Binding-site contacts:
Ligand atom OH contacts residue ASN72 of chain 1.A at 3.2 Å.
Ligand atom N contacts residue ARG74 of chain 1.A at 2.8 Å (salt-bridge).
Ligand atom ND2 contacts residue ASN53 of chain 1.A at 3.0 Å (h-bond).
Ligand atom CA contacts residue ARG74 of chain 1.A at 3.5 Å.
Ligand atom ND2 contacts residue ALA58 of chain 1.A at 3.5 Å (h-bond).
Ligand atom NH1 contacts residue ARG95 of chain 1.A at 3.5 Å (salt-bridge).
Ligand atom C contacts residue TYR28 of chain 1.A at 3.6 Å (hydrophobic).
Ligand atom O contacts residue SER57 of chain 1.A at 3.4 Å (h-bond).
Ligand atom CG contacts residue LYS76 of chain 1.A at 3.5 Å.
Ligand atom OD1 contacts residue SER57 of chain 1.A at 3.0 Å (h-bond).
Ligand atom CB contacts residue ARG74 of chain 1.A at 3.5 Å.
Ligand atom OD2 contacts residue LYS76 of chain 1.A at 3.2 Å (salt-bridge).
Ligand atom N contacts residue SER57 of chain 1.A at 2.9 Å (h-bond).
Ligand atom OD1 contacts residue PHE75 of chain 1.A at 3.6 Å.
Ligand atom OD1 contacts residue LYS76 of chain 1.A at 3.0 Å (salt-bridge).
Ligand atom N contacts residue TYR28 of chain 1.A at 3.3 Å (h-bond).
Ligand atom CB contacts residue VAL51 of chain 1.A at 3.4 Å (hydrophobic).
Ligand atom NH2 contacts residue ARG95 of chain 1.A at 3.1 Å.
Ligand atom O contacts residue ALA58 of chain 1.A at 3.4 Å.
Ligand atom N contacts residue VAL51 of chain 1.A at 2.9 Å (h-bond).
Ligand atom O contacts residue TYR44 of chain 1.A at 3.6 Å.
Ligand atom CD1 contacts residue ALA73 of chain 1.A at 3.6 Å (hydrophobic).
Ligand atom CA contacts residue SER57 of chain 1.A at 3.5 Å.
Ligand atom OD1 contacts residue ARG74 of chain 1.A at 3.5 Å (salt-bridge).
Ligand atom C contacts residue SER57 of chain 1.A at 3.6 Å.
Ligand atom O contacts residue ALA58 of chain 1.A at 3.1 Å.
Ligand atom CG contacts residue ARG74 of chain 1.A at 3.2 Å.
Ligand atom OH contacts residue SER79 of chain 1.A at 3.2 Å (h-bond).
Ligand atom OD2 contacts residue GLY77 of chain 1.A at 2.8 Å (h-bond).
Ligand atom CZ contacts residue ASN72 of chain 1.A at 3.5 Å.
Ligand atom OD1 contacts residue LEU52 of chain 1.A at 3.5 Å.
Ligand atom OD2 contacts residue ARG74 of chain 1.A at 3.5 Å (salt-bridge).
Ligand atom OD1 contacts residue ASN53 of chain 1.A at 2.8 Å (h-bond).
Ligand atom OXT contacts residue ARG74 of chain 1.A at 2.8 Å (salt-bridge).
Ligand atom CE1 contacts residue SER79 of chain 1.A at 3.5 Å.
Ligand atom C contacts residue ARG74 of chain 1.A at 3.6 Å.
Ligand atom CA contacts residue TYR28 of chain 1.A at 3.4 Å (hydrophobic).
Ligand atom CB contacts residue ARG74 of chain 1.A at 3.6 Å.
Ligand atom CE1 contacts residue ALA73 of chain 1.A at 3.6 Å (hydrophobic).
Ligand atom CB contacts residue ASN53 of chain 1.A at 3.5 Å.

This small molecule binds to this protein.
Small molecule (SMILES): C[C@H](NC(=O)CNC(=O)[C@H](CC1=NC=NC1)NC(=O)[C@H](CCCN=C(N)N)NC(=O)CN)C(=O)N[C@@H](C)C(=O)N[C@@H](CC(N)=O)C(=O)N[C@@H](CC(=O)O)C(=O)N[C@@H](CCC(=O)O)C(=O)N[C@@H](CC(N)=O)C(=O)N[C@@H](Cc1ccc(O)cc1)C(=O)O

Sequence of chain 1.A:
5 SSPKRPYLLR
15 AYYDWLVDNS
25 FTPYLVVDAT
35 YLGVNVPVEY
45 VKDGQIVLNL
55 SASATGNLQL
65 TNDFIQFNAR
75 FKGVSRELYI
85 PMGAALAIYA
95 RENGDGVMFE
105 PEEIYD